Binding-site contacts:
Ligand atom C7 contacts residue ASN595 of chain 1.A at 3.9 Å.
Ligand atom C8 contacts residue ALA592 of chain 1.A at 3.7 Å (hydrophobic).
Ligand atom C8 contacts residue SER591 of chain 1.A at 3.9 Å.
Ligand atom O6 contacts residue GLU233 of chain 2.A at 3.4 Å.
Ligand atom C3 contacts residue ARG311 of chain 2.A at 3.8 Å.
Ligand atom O3 contacts residue GLU233 of chain 2.A at 3.7 Å.
Ligand atom O2 contacts residue GLU233 of chain 2.A at 2.6 Å (salt-bridge).
Ligand atom C4 contacts residue GLU233 of chain 2.A at 3.5 Å.
Ligand atom O5 contacts residue ASN595 of chain 1.A at 2.3 Å (h-bond).
Ligand atom C2 contacts residue GLN697 of chain 1.A at 3.7 Å.
Ligand atom C2 contacts residue SER591 of chain 1.A at 3.6 Å.
Ligand atom C6 contacts residue LEU67 of chain 2.A at 3.3 Å (hydrophobic).
Ligand atom O3 contacts residue ARG311 of chain 2.A at 2.9 Å (salt-bridge).
Ligand atom C7 contacts residue GLN697 of chain 1.A at 3.4 Å.
Ligand atom C7 contacts residue SER591 of chain 1.A at 3.8 Å.
Ligand atom O2 contacts residue HIS69 of chain 2.A at 2.9 Å (h-bond).
Ligand atom C4 contacts residue ARG311 of chain 2.A at 3.6 Å.
Ligand atom C5 contacts residue ASN595 of chain 1.A at 3.6 Å.
Ligand atom O4 contacts residue GLU233 of chain 2.A at 2.5 Å (salt-bridge).
Ligand atom C1 contacts residue ASN595 of chain 1.A at 1.4 Å.
Ligand atom C8 contacts residue TYR234 of chain 2.A at 3.7 Å (hydrophobic).
Ligand atom C2 contacts residue ARG311 of chain 2.A at 3.6 Å.
Ligand atom N2 contacts residue SER591 of chain 1.A at 2.9 Å (h-bond).
Ligand atom O6 contacts residue LEU67 of chain 2.A at 3.0 Å (h-bond).
Ligand atom C8 contacts residue SER588 of chain 1.A at 3.4 Å.
Ligand atom O6 contacts residue HIS69 of chain 2.A at 3.4 Å (h-bond).
Ligand atom C1 contacts residue SER591 of chain 1.A at 3.6 Å.
Ligand atom C3 contacts residue ARG311 of chain 2.A at 3.7 Å.
Ligand atom N2 contacts residue ASN595 of chain 1.A at 2.9 Å (h-bond).
Ligand atom C2 contacts residue ASN595 of chain 1.A at 2.5 Å.
Ligand atom C1 contacts residue ARG311 of chain 2.A at 3.9 Å.
Ligand atom C3 contacts residue ASN595 of chain 1.A at 3.8 Å.
Ligand atom N2 contacts residue GLN697 of chain 1.A at 3.5 Å (h-bond).
Ligand atom C2 contacts residue GLU233 of chain 2.A at 3.3 Å.
Ligand atom O2 contacts residue ARG311 of chain 2.A at 3.5 Å (salt-bridge).
Ligand atom C1 contacts residue GLN697 of chain 1.A at 3.8 Å.
Ligand atom C5 contacts residue GLU233 of chain 2.A at 3.5 Å.
Ligand atom C6 contacts residue GLU233 of chain 2.A at 3.8 Å.
Ligand atom O5 contacts residue HIS69 of chain 2.A at 3.5 Å.
Ligand atom O7 contacts residue GLN697 of chain 1.A at 3.3 Å.

This small molecule binds to this protein.
Small molecule (SMILES): CC(=O)N[C@H]1[C@H](O[C@H]2[C@H](O)[C@@H](NC(C)=O)CO[C@@H]2CO)O[C@H](CO)[C@@H](O[C@@H]2O[C@H](CO[C@H]3O[C@H](CO)[C@@H](O)[C@H](O)[C@@H]3O)[C@@H](O)[C@H](O[C@H]3O[C@H](CO)[C@@H](O)[C@H](O)[C@@H]3O)[C@@H]2O)[C@@H]1O

Sequence of chain 1.A:
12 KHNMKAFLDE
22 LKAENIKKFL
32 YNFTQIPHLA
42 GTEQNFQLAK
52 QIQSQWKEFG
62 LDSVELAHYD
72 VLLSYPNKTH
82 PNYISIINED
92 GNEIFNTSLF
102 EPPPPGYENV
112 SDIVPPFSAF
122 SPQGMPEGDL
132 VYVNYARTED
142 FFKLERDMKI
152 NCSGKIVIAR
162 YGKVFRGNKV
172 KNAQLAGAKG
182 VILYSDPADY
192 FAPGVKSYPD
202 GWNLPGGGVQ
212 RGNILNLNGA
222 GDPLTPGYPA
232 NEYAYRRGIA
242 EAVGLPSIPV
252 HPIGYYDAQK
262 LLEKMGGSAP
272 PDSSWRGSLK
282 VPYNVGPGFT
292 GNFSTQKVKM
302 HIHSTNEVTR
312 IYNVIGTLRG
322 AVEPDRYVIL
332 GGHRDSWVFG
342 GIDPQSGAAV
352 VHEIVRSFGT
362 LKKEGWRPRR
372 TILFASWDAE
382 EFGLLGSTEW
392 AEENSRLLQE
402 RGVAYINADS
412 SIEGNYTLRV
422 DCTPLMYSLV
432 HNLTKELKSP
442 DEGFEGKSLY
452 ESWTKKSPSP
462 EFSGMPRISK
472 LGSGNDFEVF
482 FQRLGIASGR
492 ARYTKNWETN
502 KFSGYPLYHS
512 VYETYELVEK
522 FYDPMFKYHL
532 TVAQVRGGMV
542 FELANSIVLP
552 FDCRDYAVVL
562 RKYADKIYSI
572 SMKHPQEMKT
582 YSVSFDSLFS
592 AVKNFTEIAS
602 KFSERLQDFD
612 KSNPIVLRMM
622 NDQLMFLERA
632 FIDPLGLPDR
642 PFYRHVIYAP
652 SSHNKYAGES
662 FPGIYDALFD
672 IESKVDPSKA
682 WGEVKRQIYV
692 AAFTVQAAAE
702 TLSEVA

Sequence of chain 2.A:
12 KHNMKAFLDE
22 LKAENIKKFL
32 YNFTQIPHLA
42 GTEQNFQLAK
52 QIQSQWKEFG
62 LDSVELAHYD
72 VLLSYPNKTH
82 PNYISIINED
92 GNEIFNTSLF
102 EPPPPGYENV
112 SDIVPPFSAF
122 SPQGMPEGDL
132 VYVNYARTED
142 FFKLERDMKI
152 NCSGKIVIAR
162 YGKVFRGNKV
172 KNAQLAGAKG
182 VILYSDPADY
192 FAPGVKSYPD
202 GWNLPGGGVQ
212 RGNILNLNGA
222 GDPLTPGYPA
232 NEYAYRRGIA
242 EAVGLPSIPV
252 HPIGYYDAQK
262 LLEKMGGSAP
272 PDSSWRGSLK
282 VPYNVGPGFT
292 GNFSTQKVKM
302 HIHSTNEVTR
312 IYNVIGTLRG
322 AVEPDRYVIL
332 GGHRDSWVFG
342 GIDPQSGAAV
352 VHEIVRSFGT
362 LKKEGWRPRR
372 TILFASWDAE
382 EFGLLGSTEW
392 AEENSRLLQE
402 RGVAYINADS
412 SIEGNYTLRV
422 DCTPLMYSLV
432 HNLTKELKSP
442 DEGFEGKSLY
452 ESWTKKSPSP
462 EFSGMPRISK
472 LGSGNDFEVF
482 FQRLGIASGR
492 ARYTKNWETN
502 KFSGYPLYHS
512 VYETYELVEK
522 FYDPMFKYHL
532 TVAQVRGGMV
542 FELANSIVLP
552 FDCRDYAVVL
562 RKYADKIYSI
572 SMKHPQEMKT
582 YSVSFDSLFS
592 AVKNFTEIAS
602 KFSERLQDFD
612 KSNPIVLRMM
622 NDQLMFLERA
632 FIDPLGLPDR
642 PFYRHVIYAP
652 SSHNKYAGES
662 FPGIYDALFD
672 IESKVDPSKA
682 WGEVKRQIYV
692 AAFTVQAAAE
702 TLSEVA